Sequence of chain 59.H:
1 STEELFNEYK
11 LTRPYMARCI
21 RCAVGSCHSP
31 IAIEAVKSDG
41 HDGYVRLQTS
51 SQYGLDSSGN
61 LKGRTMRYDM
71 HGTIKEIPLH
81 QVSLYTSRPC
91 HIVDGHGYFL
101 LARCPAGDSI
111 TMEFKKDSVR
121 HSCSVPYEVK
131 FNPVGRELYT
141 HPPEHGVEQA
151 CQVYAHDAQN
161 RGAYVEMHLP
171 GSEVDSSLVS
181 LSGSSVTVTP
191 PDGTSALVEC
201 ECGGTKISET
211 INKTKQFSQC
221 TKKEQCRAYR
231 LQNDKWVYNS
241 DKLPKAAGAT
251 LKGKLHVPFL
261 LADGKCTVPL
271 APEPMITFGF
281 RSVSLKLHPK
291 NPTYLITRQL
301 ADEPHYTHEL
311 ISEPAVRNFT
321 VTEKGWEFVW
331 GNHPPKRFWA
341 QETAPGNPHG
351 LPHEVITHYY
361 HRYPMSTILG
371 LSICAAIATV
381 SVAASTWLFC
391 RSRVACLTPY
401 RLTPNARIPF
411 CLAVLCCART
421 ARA

Binding-site contacts:
Ligand atom C4 contacts residue ASN212 of chain 59.H at 4.2 Å.
Ligand atom O5 contacts residue ASN212 of chain 59.H at 2.4 Å (h-bond).
Ligand atom C1 contacts residue ILE211 of chain 59.H at 4.3 Å (hydrophobic).
Ligand atom C3 contacts residue ASN212 of chain 59.H at 3.8 Å.
Ligand atom C5 contacts residue ASN212 of chain 59.H at 3.7 Å.
Ligand atom N2 contacts residue ILE211 of chain 59.H at 4.5 Å.
Ligand atom C2 contacts residue ASN212 of chain 59.H at 2.5 Å.
Ligand atom C7 contacts residue ASN212 of chain 59.H at 4.0 Å.
Ligand atom O6 contacts residue ASN212 of chain 59.H at 4.3 Å.
Ligand atom C1 contacts residue ASN212 of chain 59.H at 1.4 Å.
Ligand atom N2 contacts residue ASN212 of chain 59.H at 2.9 Å (h-bond).

A small-molecule ligand and the protein it binds are described below.
Small molecule (SMILES): CC(=O)N[C@@H]1[C@@H](O)[C@H](O)[C@@H](CO)O[C@H]1O